Binding-site contacts:
Ligand atom C5 contacts residue HEM1 of chain 1.C at 3.0 Å.
Ligand atom O2 contacts residue LEU100 of chain 1.A at 2.4 Å.
Ligand atom C1 contacts residue THR56 of chain 1.A at 3.7 Å.
Ligand atom C12 contacts residue PHE21 of chain 1.A at 3.3 Å (hydrophobic).
Ligand atom C1 contacts residue PHE21 of chain 1.A at 3.8 Å (hydrophobic).
Ligand atom C12 contacts residue PHE24 of chain 1.A at 3.9 Å (hydrophobic).
Ligand atom C6 contacts residue PHE35 of chain 1.A at 3.6 Å (hydrophobic).
Ligand atom O2 contacts residue PHE60 of chain 1.A at 3.3 Å.
Ligand atom C9 contacts residue LEU100 of chain 1.A at 2.5 Å (hydrophobic).
Ligand atom C1 contacts residue VAL59 of chain 1.A at 3.7 Å (hydrophobic).
Ligand atom C8 contacts residue PHE21 of chain 1.A at 3.0 Å (hydrophobic).
Ligand atom C3 contacts residue PHE35 of chain 1.A at 3.9 Å (hydrophobic).
Ligand atom O1 contacts residue THR56 of chain 1.A at 2.7 Å (h-bond).
Ligand atom C7 contacts residue PHE21 of chain 1.A at 3.2 Å (hydrophobic).
Ligand atom C2 contacts residue THR56 of chain 1.A at 3.9 Å.
Ligand atom C4 contacts residue HEM1 of chain 1.C at 3.3 Å.
Ligand atom C2 contacts residue VAL59 of chain 1.A at 3.9 Å (hydrophobic).
Ligand atom C1 contacts residue PHE35 of chain 1.A at 3.9 Å (hydrophobic).
Ligand atom C10 contacts residue PHE21 of chain 1.A at 3.5 Å (hydrophobic).
Ligand atom C5 contacts residue VAL59 of chain 1.A at 3.5 Å (hydrophobic).
Ligand atom C5 contacts residue PHE35 of chain 1.A at 3.5 Å (hydrophobic).
Ligand atom C3 contacts residue VAL59 of chain 1.A at 3.9 Å (hydrophobic).
Ligand atom O2 contacts residue PHE21 of chain 1.A at 3.4 Å.
Ligand atom C6 contacts residue VAL59 of chain 1.A at 3.4 Å (hydrophobic).
Ligand atom O1 contacts residue HIS55 of chain 1.A at 3.8 Å.
Ligand atom C12 contacts residue HEM1 of chain 1.C at 3.7 Å.
Ligand atom O1 contacts residue PHE21 of chain 1.A at 3.6 Å.
Ligand atom C9 contacts residue PHE21 of chain 1.A at 3.1 Å (hydrophobic).
Ligand atom C10 contacts residue PHE24 of chain 1.A at 3.3 Å (hydrophobic).
Ligand atom C4 contacts residue VAL59 of chain 1.A at 3.7 Å (hydrophobic).
Ligand atom C12 contacts residue PHE35 of chain 1.A at 3.9 Å (hydrophobic).
Ligand atom C8 contacts residue LEU100 of chain 1.A at 3.8 Å (hydrophobic).
Ligand atom C11 contacts residue LEU100 of chain 1.A at 3.3 Å (hydrophobic).
Ligand atom C6 contacts residue HEM1 of chain 1.C at 3.6 Å.
Ligand atom C11 contacts residue PHE24 of chain 1.A at 3.1 Å (hydrophobic).
Ligand atom C11 contacts residue PHE21 of chain 1.A at 3.8 Å (hydrophobic).
Ligand atom C3 contacts residue PHE21 of chain 1.A at 3.5 Å (hydrophobic).
Ligand atom C2 contacts residue PHE21 of chain 1.A at 3.3 Å (hydrophobic).
Ligand atom C10 contacts residue LEU100 of chain 1.A at 2.1 Å (hydrophobic).
Ligand atom C4 contacts residue PHE35 of chain 1.A at 3.5 Å (hydrophobic).

This protein binds this small molecule.
Small molecule (SMILES): Oc1cccc(-c2cccc(O)c2)c1

Sequence of chain 1.A:
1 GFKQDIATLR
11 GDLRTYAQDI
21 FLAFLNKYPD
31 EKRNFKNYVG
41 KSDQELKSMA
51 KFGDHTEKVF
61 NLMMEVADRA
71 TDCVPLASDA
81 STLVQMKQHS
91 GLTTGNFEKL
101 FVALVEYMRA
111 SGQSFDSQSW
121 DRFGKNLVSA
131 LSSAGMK